Binding-site contacts:
Ligand atom O4 contacts residue ASN318 of chain 8.K at 4.5 Å.
Ligand atom C6 contacts residue ASN318 of chain 8.K at 3.2 Å.
Ligand atom O6 contacts residue SER284 of chain 8.K at 2.9 Å (h-bond).
Ligand atom O6 contacts residue ASN318 of chain 8.K at 3.0 Å (h-bond).
Ligand atom C6 contacts residue SER284 of chain 8.K at 3.4 Å.

A protein and the small-molecule ligand that binds it are described below.
Small molecule (SMILES): CC(=O)N[C@@H]1[C@@H](O)[C@H](O)[C@@H](CO)O[C@H]1O

Sequence of chain 8.K:
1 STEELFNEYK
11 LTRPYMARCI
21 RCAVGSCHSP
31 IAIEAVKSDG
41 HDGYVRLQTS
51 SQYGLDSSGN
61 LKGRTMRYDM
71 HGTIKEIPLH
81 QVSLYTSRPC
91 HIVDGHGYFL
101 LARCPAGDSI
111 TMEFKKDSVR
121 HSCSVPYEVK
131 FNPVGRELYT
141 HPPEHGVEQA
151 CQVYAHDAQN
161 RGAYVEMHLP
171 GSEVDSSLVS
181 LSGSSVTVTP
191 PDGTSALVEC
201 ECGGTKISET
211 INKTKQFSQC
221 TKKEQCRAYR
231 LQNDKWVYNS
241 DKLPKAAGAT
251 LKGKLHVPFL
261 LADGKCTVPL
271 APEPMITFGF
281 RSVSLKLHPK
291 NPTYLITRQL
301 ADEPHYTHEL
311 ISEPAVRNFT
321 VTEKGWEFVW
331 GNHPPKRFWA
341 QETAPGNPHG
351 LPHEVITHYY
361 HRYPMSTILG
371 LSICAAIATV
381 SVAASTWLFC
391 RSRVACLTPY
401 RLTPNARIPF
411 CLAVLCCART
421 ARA